The small molecule below binds the protein below.
Small molecule (SMILES): CC(=O)N[C@@H]1[C@@H](O)[C@H](O)[C@@H](CO)O[C@H]1O

Sequence of chain 1.A:
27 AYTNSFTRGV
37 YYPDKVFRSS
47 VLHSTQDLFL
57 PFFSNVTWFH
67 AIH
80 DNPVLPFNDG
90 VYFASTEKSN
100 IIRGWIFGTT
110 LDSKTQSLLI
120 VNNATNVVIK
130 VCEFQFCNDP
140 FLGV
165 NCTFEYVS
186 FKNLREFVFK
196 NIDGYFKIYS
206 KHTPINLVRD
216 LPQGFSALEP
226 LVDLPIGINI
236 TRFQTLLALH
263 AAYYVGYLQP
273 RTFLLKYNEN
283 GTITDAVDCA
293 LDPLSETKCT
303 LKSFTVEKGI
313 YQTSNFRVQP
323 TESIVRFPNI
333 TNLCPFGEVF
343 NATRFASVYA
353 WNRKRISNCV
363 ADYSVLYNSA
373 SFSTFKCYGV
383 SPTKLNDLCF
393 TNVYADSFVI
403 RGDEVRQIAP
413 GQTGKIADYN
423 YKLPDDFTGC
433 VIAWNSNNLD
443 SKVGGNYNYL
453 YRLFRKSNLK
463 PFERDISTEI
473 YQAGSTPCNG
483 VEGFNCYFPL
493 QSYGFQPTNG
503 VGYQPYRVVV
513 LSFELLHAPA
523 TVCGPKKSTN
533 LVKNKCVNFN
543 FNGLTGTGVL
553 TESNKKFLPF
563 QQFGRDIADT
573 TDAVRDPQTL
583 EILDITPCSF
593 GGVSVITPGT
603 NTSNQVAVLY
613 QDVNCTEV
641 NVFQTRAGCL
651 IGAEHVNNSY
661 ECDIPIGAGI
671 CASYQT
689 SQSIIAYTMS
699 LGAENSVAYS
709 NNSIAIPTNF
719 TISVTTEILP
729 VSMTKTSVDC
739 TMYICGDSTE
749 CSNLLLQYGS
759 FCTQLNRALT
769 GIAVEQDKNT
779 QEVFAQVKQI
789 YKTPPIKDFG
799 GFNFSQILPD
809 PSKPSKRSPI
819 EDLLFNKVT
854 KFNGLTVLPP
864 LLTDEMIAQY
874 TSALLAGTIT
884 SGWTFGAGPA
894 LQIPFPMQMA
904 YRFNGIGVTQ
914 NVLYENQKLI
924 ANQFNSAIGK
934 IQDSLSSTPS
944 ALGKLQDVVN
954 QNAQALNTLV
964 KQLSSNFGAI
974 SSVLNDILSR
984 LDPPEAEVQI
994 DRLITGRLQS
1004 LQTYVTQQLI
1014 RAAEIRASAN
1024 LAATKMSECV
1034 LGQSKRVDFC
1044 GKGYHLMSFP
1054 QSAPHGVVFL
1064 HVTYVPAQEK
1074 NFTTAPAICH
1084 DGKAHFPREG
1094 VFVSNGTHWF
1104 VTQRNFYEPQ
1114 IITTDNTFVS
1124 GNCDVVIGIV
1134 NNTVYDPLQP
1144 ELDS

Binding-site contacts:
Ligand atom C5 contacts residue ASN331 of chain 1.A at 3.8 Å.
Ligand atom N2 contacts residue GLN580 of chain 1.A at 3.1 Å (h-bond).
Ligand atom C8 contacts residue GLN580 of chain 1.A at 3.3 Å.
Ligand atom C7 contacts residue ASN331 of chain 1.A at 3.5 Å.
Ligand atom O7 contacts residue ASN331 of chain 1.A at 3.6 Å.
Ligand atom C1 contacts residue ASN331 of chain 1.A at 1.4 Å.
Ligand atom N2 contacts residue ASN331 of chain 1.A at 2.9 Å (h-bond).
Ligand atom C2 contacts residue ASN331 of chain 1.A at 2.4 Å.
Ligand atom C4 contacts residue ASN331 of chain 1.A at 4.2 Å.
Ligand atom O5 contacts residue ASN331 of chain 1.A at 2.5 Å (h-bond).
Ligand atom C3 contacts residue ASN331 of chain 1.A at 3.8 Å.
Ligand atom C2 contacts residue GLN580 of chain 1.A at 4.3 Å.
Ligand atom C7 contacts residue GLN580 of chain 1.A at 3.7 Å.